This small molecule binds to this protein.
Small molecule (SMILES): O=C(O)[C@H](O)[C@@H](O)[C@@H](O)C(=O)NO

Binding-site contacts:
Ligand atom C1 contacts residue ASP229 of chain 1.A at 3.3 Å.
Ligand atom C3 contacts residue XYH1 of chain 1.F at 0.4 Å.
Ligand atom C5 contacts residue HIS47 of chain 1.A at 3.2 Å.
Ligand atom O5B contacts residue XYH1 of chain 1.F at 0.1 Å (h-bond).
Ligand atom O2 contacts residue HIS332 of chain 1.A at 3.2 Å (h-bond).
Ligand atom O1 contacts residue MG1 of chain 1.D at 2.2 Å.
Ligand atom N contacts residue ASP229 of chain 1.A at 3.2 Å (salt-bridge).
Ligand atom O1 contacts residue GLU281 of chain 1.A at 2.8 Å (salt-bridge).
Ligand atom O5A contacts residue HIS232 of chain 1.A at 2.6 Å (h-bond).
Ligand atom N contacts residue MG1 of chain 1.D at 2.8 Å.
Ligand atom ON contacts residue LYS192 of chain 1.A at 2.6 Å (salt-bridge).
Ligand atom N contacts residue XYH1 of chain 1.F at 0.7 Å (h-bond).
Ligand atom O5A contacts residue ARG113 of chain 1.B at 3.0 Å (salt-bridge).
Ligand atom O3 contacts residue XYH1 of chain 1.F at 1.0 Å (h-bond).
Ligand atom C1 contacts residue HIS194 of chain 1.A at 3.1 Å.
Ligand atom N contacts residue GLU352 of chain 1.A at 3.0 Å (salt-bridge).
Ligand atom O2 contacts residue XYH1 of chain 1.F at 1.2 Å.
Ligand atom C5 contacts residue XYH1 of chain 1.F at 0.2 Å.
Ligand atom O3 contacts residue ARG113 of chain 1.B at 3.1 Å (salt-bridge).
Ligand atom C2 contacts residue XYH1 of chain 1.F at 0.8 Å.
Ligand atom O5A contacts residue XYH1 of chain 1.F at 0.5 Å (h-bond).
Ligand atom ON contacts residue ASP229 of chain 1.A at 2.8 Å (salt-bridge).
Ligand atom ON contacts residue GLU255 of chain 1.A at 2.8 Å (salt-bridge).
Ligand atom C1 contacts residue XYH1 of chain 1.F at 0.4 Å.
Ligand atom C1 contacts residue MG1 of chain 1.D at 2.8 Å.
Ligand atom ON contacts residue ARG303 of chain 1.A at 3.0 Å (salt-bridge).
Ligand atom ON contacts residue GLU281 of chain 1.A at 3.0 Å (salt-bridge).
Ligand atom O5B contacts residue HIS47 of chain 1.A at 2.8 Å (h-bond).
Ligand atom ON contacts residue GLU352 of chain 1.A at 3.3 Å (salt-bridge).
Ligand atom N contacts residue HIS194 of chain 1.A at 2.9 Å (h-bond).
Ligand atom O5A contacts residue HIS47 of chain 1.A at 3.0 Å (h-bond).
Ligand atom C4 contacts residue XYH1 of chain 1.F at 0.3 Å.
Ligand atom O1 contacts residue ARG113 of chain 1.B at 3.4 Å (salt-bridge).
Ligand atom O4 contacts residue XYH1 of chain 1.F at 0.3 Å (h-bond).
Ligand atom O1 contacts residue ASP229 of chain 1.A at 3.0 Å (salt-bridge).
Ligand atom O1 contacts residue XYH1 of chain 1.F at 0.3 Å (h-bond).
Ligand atom O4 contacts residue HIS194 of chain 1.A at 3.2 Å.
Ligand atom ON contacts residue MG1 of chain 1.D at 2.0 Å.
Ligand atom ON contacts residue XYH1 of chain 1.F at 0.5 Å (h-bond).
Ligand atom O4 contacts residue HIS232 of chain 1.A at 3.0 Å (h-bond).

Sequence of chain 1.A:
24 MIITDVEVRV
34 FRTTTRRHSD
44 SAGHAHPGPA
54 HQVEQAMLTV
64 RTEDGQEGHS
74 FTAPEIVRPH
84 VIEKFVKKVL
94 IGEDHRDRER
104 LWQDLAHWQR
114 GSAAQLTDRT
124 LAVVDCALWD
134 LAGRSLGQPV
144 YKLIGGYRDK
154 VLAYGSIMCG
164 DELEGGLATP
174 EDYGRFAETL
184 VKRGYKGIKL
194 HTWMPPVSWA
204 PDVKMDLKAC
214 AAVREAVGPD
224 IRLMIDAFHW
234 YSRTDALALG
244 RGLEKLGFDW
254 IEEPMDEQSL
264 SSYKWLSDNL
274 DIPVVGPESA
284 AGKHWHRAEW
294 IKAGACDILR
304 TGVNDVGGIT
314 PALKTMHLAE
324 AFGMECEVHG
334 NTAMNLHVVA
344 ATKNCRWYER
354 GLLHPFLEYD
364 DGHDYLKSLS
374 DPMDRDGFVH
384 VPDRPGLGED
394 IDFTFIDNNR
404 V

Sequence of chain 1.B:
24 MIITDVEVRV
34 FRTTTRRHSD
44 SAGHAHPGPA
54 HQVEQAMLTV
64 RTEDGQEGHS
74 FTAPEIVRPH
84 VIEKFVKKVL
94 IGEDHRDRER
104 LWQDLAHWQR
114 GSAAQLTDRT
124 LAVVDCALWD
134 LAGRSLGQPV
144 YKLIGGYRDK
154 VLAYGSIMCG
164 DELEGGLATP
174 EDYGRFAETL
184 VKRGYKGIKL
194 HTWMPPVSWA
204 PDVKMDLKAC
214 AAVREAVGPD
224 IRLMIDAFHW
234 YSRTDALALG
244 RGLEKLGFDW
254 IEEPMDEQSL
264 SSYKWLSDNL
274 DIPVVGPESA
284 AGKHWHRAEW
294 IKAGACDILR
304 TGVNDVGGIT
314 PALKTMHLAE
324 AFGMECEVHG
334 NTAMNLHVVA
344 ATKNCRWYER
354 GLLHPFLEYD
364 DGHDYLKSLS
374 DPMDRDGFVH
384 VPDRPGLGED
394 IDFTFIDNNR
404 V